Sequence of chain 5.B:
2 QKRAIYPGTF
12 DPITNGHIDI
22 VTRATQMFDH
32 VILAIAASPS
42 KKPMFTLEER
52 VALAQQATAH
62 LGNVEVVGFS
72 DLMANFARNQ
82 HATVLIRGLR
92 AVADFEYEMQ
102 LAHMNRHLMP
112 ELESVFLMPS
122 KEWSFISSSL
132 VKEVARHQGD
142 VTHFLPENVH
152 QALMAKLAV

Sequence of chain 11.B:
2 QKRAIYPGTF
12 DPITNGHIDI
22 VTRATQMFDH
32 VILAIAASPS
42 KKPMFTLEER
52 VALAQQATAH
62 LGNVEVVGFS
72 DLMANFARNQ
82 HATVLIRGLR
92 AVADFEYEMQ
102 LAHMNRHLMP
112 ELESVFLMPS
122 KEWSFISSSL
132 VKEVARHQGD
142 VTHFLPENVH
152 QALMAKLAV

Binding-site contacts:
Ligand atom C9 contacts residue LEU73 of chain 5.B at 4.3 Å (hydrophobic).
Ligand atom C10 contacts residue GLU134 of chain 11.B at 3.8 Å.
Ligand atom C7 contacts residue MET74 of chain 5.B at 3.3 Å (hydrophobic).
Ligand atom C7 contacts residue ASP72 of chain 5.B at 4.3 Å.
Ligand atom C4 contacts residue ALA37 of chain 5.B at 4.1 Å (hydrophobic).
Ligand atom N1 contacts residue LEU73 of chain 5.B at 3.4 Å.
Ligand atom C10 contacts residue LEU102 of chain 5.B at 4.0 Å (hydrophobic).
Ligand atom C10 contacts residue TYR98 of chain 5.B at 3.8 Å (hydrophobic).
Ligand atom C12 contacts residue MET74 of chain 5.B at 4.4 Å (hydrophobic).
Ligand atom C11 contacts residue GLU134 of chain 11.B at 3.5 Å.
Ligand atom N2 contacts residue MET74 of chain 5.B at 4.3 Å.
Ligand atom C contacts residue GLU134 of chain 11.B at 3.8 Å.
Ligand atom C9 contacts residue LEU102 of chain 5.B at 3.6 Å (hydrophobic).
Ligand atom C12 contacts residue GLU134 of chain 11.B at 4.1 Å.
Ligand atom N2 contacts residue VAL135 of chain 11.B at 4.4 Å.
Ligand atom C9 contacts residue LEU131 of chain 11.B at 4.2 Å (hydrophobic).
Ligand atom C2 contacts residue PHE70 of chain 5.B at 4.0 Å (hydrophobic).
Ligand atom N contacts residue MET74 of chain 5.B at 4.4 Å.
Ligand atom C2 contacts residue MET74 of chain 5.B at 3.9 Å (hydrophobic).
Ligand atom N2 contacts residue ASN106 of chain 5.B at 4.4 Å.
Ligand atom C3 contacts residue GLY9 of chain 5.B at 4.0 Å.
Ligand atom C3 contacts residue MET74 of chain 5.B at 3.9 Å (hydrophobic).
Ligand atom C5 contacts residue THR10 of chain 5.B at 3.7 Å.
Ligand atom C8 contacts residue LEU73 of chain 5.B at 3.6 Å (hydrophobic).
Ligand atom C1 contacts residue MET74 of chain 5.B at 4.5 Å (hydrophobic).
Ligand atom C2 contacts residue ALA37 of chain 5.B at 3.9 Å (hydrophobic).
Ligand atom C7 contacts residue LEU73 of chain 5.B at 3.9 Å (hydrophobic).
Ligand atom C4 contacts residue THR10 of chain 5.B at 3.9 Å.
Ligand atom C3 contacts residue PHE70 of chain 5.B at 4.0 Å (hydrophobic).
Ligand atom N2 contacts residue LEU102 of chain 5.B at 4.0 Å.
Ligand atom C1 contacts residue ALA37 of chain 5.B at 4.5 Å (hydrophobic).
Ligand atom C11 contacts residue TYR98 of chain 5.B at 4.1 Å (hydrophobic).
Ligand atom C9 contacts residue VAL135 of chain 11.B at 3.9 Å (hydrophobic).
Ligand atom N contacts residue GLU134 of chain 11.B at 4.3 Å.
Ligand atom C10 contacts residue LEU131 of chain 11.B at 4.0 Å (hydrophobic).
Ligand atom C3 contacts residue ALA37 of chain 5.B at 3.7 Å (hydrophobic).
Ligand atom N2 contacts residue LEU73 of chain 5.B at 3.5 Å.
Ligand atom C4 contacts residue GLY9 of chain 5.B at 3.6 Å.
Ligand atom C8 contacts residue MET74 of chain 5.B at 4.1 Å (hydrophobic).
Ligand atom N1 contacts residue MET74 of chain 5.B at 2.8 Å (h-bond).

A protein and the small-molecule ligand that binds it are described below.
Small molecule (SMILES): c1ccc(Cn2cnc3ncccc32)cc1